Sequence of chain 2.B:
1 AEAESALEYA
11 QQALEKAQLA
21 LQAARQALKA

Binding-site contacts:
Ligand atom C31 contacts residue ALA6 of chain 2.B at 3.7 Å (hydrophobic).
Ligand atom C8 contacts residue TYR9 of chain 2.B at 3.7 Å (hydrophobic).
Ligand atom C23 contacts residue ALA23 of chain 1.A at 4.0 Å (hydrophobic).
Ligand atom C1 contacts residue LEU19 of chain 1.A at 3.5 Å (hydrophobic).
Ligand atom C22 contacts residue ALA6 of chain 2.B at 3.6 Å (hydrophobic).
Ligand atom C38 contacts residue GLU2 of chain 2.B at 4.0 Å.
Ligand atom C48 contacts residue ALA20 of chain 1.A at 3.8 Å (hydrophobic).
Ligand atom C49 contacts residue TYR9 of chain 2.B at 3.8 Å (hydrophobic).
Ligand atom C15 contacts residue ALA23 of chain 1.A at 3.5 Å (hydrophobic).
Ligand atom C22 contacts residue GLU2 of chain 2.B at 4.1 Å.
Ligand atom C2 contacts residue LEU19 of chain 1.A at 3.3 Å (hydrophobic).
Ligand atom C46 contacts residue LEU19 of chain 1.A at 3.9 Å (hydrophobic).
Ligand atom C18 contacts residue TYR9 of chain 2.B at 3.8 Å (hydrophobic).
Ligand atom C43 contacts residue SER5 of chain 2.B at 3.7 Å.
Ligand atom C42 contacts residue GLU2 of chain 2.B at 4.0 Å.
Ligand atom C49 contacts residue SER5 of chain 2.B at 4.1 Å.
Ligand atom C8 contacts residue ALA20 of chain 1.A at 3.9 Å (hydrophobic).
Ligand atom C12 contacts residue ALA20 of chain 1.A at 4.2 Å (hydrophobic).
Ligand atom C12 contacts residue ALA6 of chain 2.B at 3.7 Å (hydrophobic).
Ligand atom C30 contacts residue ALA6 of chain 2.B at 3.6 Å (hydrophobic).
Ligand atom C28 contacts residue GLU2 of chain 2.B at 4.2 Å.
Ligand atom C48 contacts residue ALA6 of chain 2.B at 3.9 Å (hydrophobic).
Ligand atom C3 contacts residue LEU19 of chain 1.A at 3.6 Å (hydrophobic).
Ligand atom C48 contacts residue TYR9 of chain 2.B at 4.2 Å (hydrophobic).
Ligand atom C31 contacts residue GLU2 of chain 2.B at 3.7 Å.
Ligand atom C12 contacts residue ALA23 of chain 1.A at 4.1 Å (hydrophobic).
Ligand atom C32 contacts residue TYR9 of chain 2.B at 3.7 Å (hydrophobic).
Ligand atom C30 contacts residue SER5 of chain 2.B at 3.7 Å.
Ligand atom C10 contacts residue TYR9 of chain 2.B at 3.4 Å (hydrophobic).
Ligand atom C47 contacts residue LEU19 of chain 1.A at 3.9 Å (hydrophobic).
Ligand atom C7 contacts residue TYR9 of chain 2.B at 4.2 Å (hydrophobic).
Ligand atom C37 contacts residue SER5 of chain 2.B at 3.7 Å.
Ligand atom C11 contacts residue ALA23 of chain 1.A at 3.6 Å (hydrophobic).
Ligand atom C31 contacts residue SER5 of chain 2.B at 4.1 Å.
Ligand atom C39 contacts residue GLU2 of chain 2.B at 3.7 Å.
Ligand atom C38 contacts residue SER5 of chain 2.B at 4.0 Å.
Ligand atom C9 contacts residue TYR9 of chain 2.B at 3.4 Å (hydrophobic).
Ligand atom C50 contacts residue TYR9 of chain 2.B at 3.3 Å (hydrophobic).
Ligand atom C49 contacts residue ALA6 of chain 2.B at 3.8 Å (hydrophobic).
Ligand atom C33 contacts residue TYR9 of chain 2.B at 4.0 Å (hydrophobic).

Sequence of chain 1.A:
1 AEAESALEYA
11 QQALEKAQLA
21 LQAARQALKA

This protein binds this small molecule.
Small molecule (SMILES): c12c3c4c5c1c1c6c7c2c2c8c3c3c9c4c4c%10c5c5c1c1c6c6c%11c7c2c2c7c8c3c3c8c9c4c4c9c%10c5c5c1c1c6c6c%11c2c2c7c3c3c8c4c4c9c5c1c1c6c2c3c41